This small molecule binds to this protein.
Small molecule (SMILES): OC[C@H]1O[C@@H](Sc2ccc3ccccc3c2)[C@H](O)[C@@H](O)[C@H]1O

Sequence of chain 1.A:
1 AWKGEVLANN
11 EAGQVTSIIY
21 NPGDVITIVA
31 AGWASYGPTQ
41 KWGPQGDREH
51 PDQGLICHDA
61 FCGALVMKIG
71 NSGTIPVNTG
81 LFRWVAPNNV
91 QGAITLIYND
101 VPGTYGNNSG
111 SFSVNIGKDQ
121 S

Binding-site contacts:
Ligand atom C9 contacts residue HIS50 of chain 1.A at 4.0 Å.
Ligand atom C2 contacts residue CA1 of chain 1.E at 3.9 Å.
Ligand atom O3 contacts residue ASN107 of chain 1.A at 2.8 Å (h-bond).
Ligand atom C2 contacts residue TYR36 of chain 1.A at 3.4 Å (hydrophobic).
Ligand atom C4 contacts residue ASP100 of chain 1.A at 3.6 Å.
Ligand atom C4 contacts residue THR104 of chain 1.A at 3.2 Å.
Ligand atom S1 contacts residue HIS50 of chain 1.A at 4.0 Å.
Ligand atom O4 contacts residue THR104 of chain 1.A at 3.2 Å (h-bond).
Ligand atom O5 contacts residue HIS50 of chain 1.A at 3.4 Å (h-bond).
Ligand atom O6 contacts residue HIS50 of chain 1.A at 2.6 Å (h-bond).
Ligand atom O6 contacts residue GLN53 of chain 1.A at 4.0 Å.
Ligand atom C3 contacts residue TYR36 of chain 1.A at 3.9 Å (hydrophobic).
Ligand atom C4 contacts residue TYR36 of chain 1.A at 4.2 Å (hydrophobic).
Ligand atom C3 contacts residue THR104 of chain 1.A at 4.0 Å.
Ligand atom S1 contacts residue TYR36 of chain 1.A at 3.9 Å.
Ligand atom O2 contacts residue ASN107 of chain 1.A at 3.0 Å (h-bond).
Ligand atom C1 contacts residue TYR36 of chain 1.A at 4.3 Å (hydrophobic).
Ligand atom O2 contacts residue TYR36 of chain 1.A at 3.8 Å.
Ligand atom C3 contacts residue ASN107 of chain 1.A at 4.0 Å.
Ligand atom C5 contacts residue ASP100 of chain 1.A at 4.1 Å.
Ligand atom O4 contacts residue ASP100 of chain 1.A at 2.6 Å (salt-bridge).
Ligand atom C3 contacts residue CA1 of chain 1.E at 3.4 Å.
Ligand atom C4 contacts residue CA1 of chain 1.E at 3.4 Å.
Ligand atom O3 contacts residue THR104 of chain 1.A at 3.1 Å (h-bond).
Ligand atom C6 contacts residue ASP100 of chain 1.A at 3.5 Å.
Ligand atom O5 contacts residue TYR36 of chain 1.A at 3.7 Å.
Ligand atom C6 contacts residue VAL101 of chain 1.A at 4.1 Å (hydrophobic).
Ligand atom O3 contacts residue CA1 of chain 1.E at 2.5 Å.
Ligand atom C6 contacts residue CYS62 of chain 1.A at 4.2 Å (hydrophobic).
Ligand atom C80 contacts residue HIS50 of chain 1.A at 4.1 Å.
Ligand atom O3 contacts residue TYR36 of chain 1.A at 3.4 Å (h-bond).
Ligand atom O2 contacts residue GLY37 of chain 1.A at 4.3 Å.
Ligand atom O4 contacts residue CA1 of chain 1.E at 2.4 Å.
Ligand atom S1 contacts residue PRO38 of chain 1.A at 4.0 Å.
Ligand atom C6 contacts residue HIS50 of chain 1.A at 3.5 Å.
Ligand atom C8 contacts residue HIS50 of chain 1.A at 3.5 Å.
Ligand atom O4 contacts residue TYR36 of chain 1.A at 3.3 Å (h-bond).
Ligand atom C5 contacts residue HIS50 of chain 1.A at 4.1 Å.
Ligand atom C2 contacts residue ASN107 of chain 1.A at 3.8 Å.
Ligand atom C7 contacts residue HIS50 of chain 1.A at 3.5 Å.